The small molecule below binds the protein below.
Small molecule (SMILES): N#CC1C(=O)c2ccccc2C1=O

Binding-site contacts:
Ligand atom CAE contacts residue ILE158 of chain 1.A at 4.3 Å (hydrophobic).
Ligand atom OAH contacts residue ILE158 of chain 1.A at 3.2 Å.
Ligand atom CAC contacts residue ILE158 of chain 1.A at 3.4 Å (hydrophobic).
Ligand atom CAL contacts residue ALA38 of chain 1.A at 3.5 Å (hydrophobic).
Ligand atom CAJ contacts residue LEU17 of chain 1.A at 3.8 Å (hydrophobic).
Ligand atom CAC contacts residue LEU93 of chain 1.A at 4.0 Å (hydrophobic).
Ligand atom NAG contacts residue ASP159 of chain 1.A at 3.4 Å.
Ligand atom CAF contacts residue LYS40 of chain 1.A at 3.8 Å.
Ligand atom CAJ contacts residue VAL25 of chain 1.A at 3.9 Å (hydrophobic).
Ligand atom OAI contacts residue VAL25 of chain 1.A at 3.6 Å.
Ligand atom OAI contacts residue ILE158 of chain 1.A at 3.8 Å.
Ligand atom NAG contacts residue LYS40 of chain 1.A at 2.8 Å (salt-bridge).
Ligand atom CAJ contacts residue ALA38 of chain 1.A at 4.2 Å (hydrophobic).
Ligand atom CAK contacts residue LEU147 of chain 1.A at 3.8 Å (hydrophobic).
Ligand atom CAE contacts residue LEU147 of chain 1.A at 4.3 Å (hydrophobic).
Ligand atom OAH contacts residue ILE77 of chain 1.A at 3.6 Å.
Ligand atom CAA contacts residue VAL25 of chain 1.A at 4.2 Å (hydrophobic).
Ligand atom CAK contacts residue ALA38 of chain 1.A at 3.6 Å (hydrophobic).
Ligand atom CAL contacts residue GLU94 of chain 1.A at 3.5 Å.
Ligand atom CAD contacts residue ALA38 of chain 1.A at 4.0 Å (hydrophobic).
Ligand atom CAD contacts residue LEU147 of chain 1.A at 4.2 Å (hydrophobic).
Ligand atom CAK contacts residue ILE77 of chain 1.A at 4.2 Å (hydrophobic).
Ligand atom CAK contacts residue ILE158 of chain 1.A at 4.1 Å (hydrophobic).
Ligand atom CAM contacts residue ALA38 of chain 1.A at 3.9 Å (hydrophobic).
Ligand atom CAM contacts residue LEU17 of chain 1.A at 3.6 Å (hydrophobic).
Ligand atom CAA contacts residue ILE158 of chain 1.A at 4.1 Å (hydrophobic).
Ligand atom CAJ contacts residue LEU147 of chain 1.A at 4.0 Å (hydrophobic).
Ligand atom CAF contacts residue ILE158 of chain 1.A at 4.0 Å (hydrophobic).
Ligand atom CAE contacts residue ALA38 of chain 1.A at 4.3 Å (hydrophobic).
Ligand atom OAH contacts residue LEU93 of chain 1.A at 3.5 Å.
Ligand atom CAB contacts residue ILE158 of chain 1.A at 3.8 Å (hydrophobic).
Ligand atom CAF contacts residue ASP159 of chain 1.A at 3.9 Å.
Ligand atom CAL contacts residue LEU147 of chain 1.A at 3.5 Å (hydrophobic).
Ligand atom CAA contacts residue LEU93 of chain 1.A at 4.2 Å (hydrophobic).
Ligand atom CAL contacts residue ARG95 of chain 1.A at 4.1 Å.
Ligand atom CAE contacts residue VAL25 of chain 1.A at 3.9 Å (hydrophobic).
Ligand atom CAD contacts residue ILE158 of chain 1.A at 3.7 Å (hydrophobic).
Ligand atom CAM contacts residue LEU147 of chain 1.A at 3.6 Å (hydrophobic).
Ligand atom CAB contacts residue VAL25 of chain 1.A at 3.8 Å (hydrophobic).
Ligand atom CAK contacts residue GLU94 of chain 1.A at 3.3 Å.

Sequence of chain 1.A:
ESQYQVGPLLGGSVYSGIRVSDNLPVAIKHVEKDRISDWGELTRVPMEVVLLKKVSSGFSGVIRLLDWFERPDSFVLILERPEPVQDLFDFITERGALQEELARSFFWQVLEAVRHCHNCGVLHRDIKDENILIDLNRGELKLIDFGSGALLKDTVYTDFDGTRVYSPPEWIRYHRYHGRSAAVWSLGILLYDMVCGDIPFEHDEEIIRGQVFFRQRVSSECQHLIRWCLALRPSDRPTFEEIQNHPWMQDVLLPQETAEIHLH